Sequence of chain 1.A:
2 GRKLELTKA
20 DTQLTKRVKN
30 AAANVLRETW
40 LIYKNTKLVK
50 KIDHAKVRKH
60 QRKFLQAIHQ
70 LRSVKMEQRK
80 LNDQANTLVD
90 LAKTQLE

This small molecule binds to this protein.
Small molecule (SMILES): Cc1cc(C)n(-c2nccc(Nc3ccc(Cl)cc3)n2)n1

Binding-site contacts:
Ligand atom CL1 contacts residue PHE69 of chain 1.B at 3.5 Å.
Ligand atom C8 contacts residue VAL56 of chain 1.B at 3.5 Å (hydrophobic).
Ligand atom N1 contacts residue GLU55 of chain 1.B at 3.7 Å.
Ligand atom C5 contacts residue GLU55 of chain 1.B at 3.8 Å.
Ligand atom C10 contacts residue VAL56 of chain 1.B at 3.6 Å (hydrophobic).
Ligand atom C2 contacts residue ASN81 of chain 1.A at 3.7 Å.
Ligand atom C15 contacts residue GLU55 of chain 1.B at 3.6 Å.
Ligand atom N4 contacts residue GLU55 of chain 1.B at 3.7 Å.
Ligand atom C2 contacts residue GLN77 of chain 1.A at 3.9 Å.
Ligand atom CL1 contacts residue LEU87 of chain 1.A at 3.9 Å.
Ligand atom C6 contacts residue MET72 of chain 1.B at 3.8 Å (hydrophobic).
Ligand atom C7 contacts residue VAL56 of chain 1.B at 3.7 Å (hydrophobic).
Ligand atom C3 contacts residue ASN81 of chain 1.A at 3.7 Å.
Ligand atom C11 contacts residue ILE64 of chain 1.B at 3.5 Å (hydrophobic).
Ligand atom C7 contacts residue ALA84 of chain 1.A at 3.8 Å (hydrophobic).
Ligand atom N5 contacts residue VAL56 of chain 1.B at 3.5 Å.
Ligand atom C10 contacts residue MET52 of chain 1.B at 3.4 Å (hydrophobic).
Ligand atom C13 contacts residue MET72 of chain 1.B at 3.5 Å (hydrophobic).
Ligand atom N3 contacts residue LYS76 of chain 1.B at 3.9 Å.
Ligand atom C5 contacts residue ALA84 of chain 1.A at 3.8 Å (hydrophobic).
Ligand atom C3 contacts residue GLN77 of chain 1.A at 3.4 Å.
Ligand atom C9 contacts residue VAL56 of chain 1.B at 3.6 Å (hydrophobic).
Ligand atom N5 contacts residue MET52 of chain 1.B at 3.3 Å (h-bond).
Ligand atom C13 contacts residue LEU87 of chain 1.A at 3.2 Å (hydrophobic).
Ligand atom N2 contacts residue GLU55 of chain 1.B at 3.7 Å.
Ligand atom C2 contacts residue GLU55 of chain 1.B at 3.7 Å.
Ligand atom C8 contacts residue ALA84 of chain 1.A at 3.5 Å (hydrophobic).
Ligand atom N4 contacts residue ALA84 of chain 1.A at 3.5 Å.
Ligand atom C1 contacts residue ASN81 of chain 1.A at 3.7 Å.
Ligand atom C9 contacts residue MET52 of chain 1.B at 3.8 Å (hydrophobic).
Ligand atom C12 contacts residue MET72 of chain 1.B at 3.9 Å (hydrophobic).
Ligand atom C4 contacts residue GLU55 of chain 1.B at 3.4 Å.
Ligand atom N5 contacts residue ALA84 of chain 1.A at 3.8 Å.
Ligand atom C12 contacts residue LEU87 of chain 1.A at 3.7 Å (hydrophobic).
Ligand atom CL1 contacts residue PHE20 of chain 1.B at 3.7 Å.
Ligand atom C3 contacts residue GLU55 of chain 1.B at 3.6 Å.
Ligand atom C14 contacts residue MET72 of chain 1.B at 3.9 Å (hydrophobic).
Ligand atom C7 contacts residue MET72 of chain 1.B at 3.5 Å (hydrophobic).
Ligand atom C10 contacts residue ILE64 of chain 1.B at 3.6 Å (hydrophobic).
Ligand atom C1 contacts residue GLN77 of chain 1.A at 3.7 Å.

Sequence of chain 1.B:
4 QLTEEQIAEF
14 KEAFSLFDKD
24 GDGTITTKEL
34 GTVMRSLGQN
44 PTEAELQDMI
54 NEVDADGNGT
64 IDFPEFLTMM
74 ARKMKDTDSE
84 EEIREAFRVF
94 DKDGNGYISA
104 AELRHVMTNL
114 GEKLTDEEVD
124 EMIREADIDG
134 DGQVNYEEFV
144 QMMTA